Binding-site contacts:
Ligand atom C3 contacts residue ASN295 of chain 1.B at 3.8 Å.
Ligand atom N2 contacts residue ASN295 of chain 1.B at 3.3 Å (h-bond).
Ligand atom C8 contacts residue ASN295 of chain 1.B at 4.2 Å.
Ligand atom C6 contacts residue ARG570 of chain 1.B at 4.3 Å.
Ligand atom O7 contacts residue ASN295 of chain 1.B at 3.8 Å.
Ligand atom O6 contacts residue ARG570 of chain 1.B at 3.6 Å.
Ligand atom O3 contacts residue ASN295 of chain 1.B at 4.3 Å.
Ligand atom C8 contacts residue ARG291 of chain 1.B at 4.3 Å.
Ligand atom C1 contacts residue ILE293 of chain 1.B at 3.7 Å (hydrophobic).
Ligand atom O5 contacts residue ILE293 of chain 1.B at 3.7 Å.
Ligand atom C7 contacts residue ASN295 of chain 1.B at 3.6 Å.
Ligand atom C4 contacts residue ASN295 of chain 1.B at 4.2 Å.
Ligand atom C5 contacts residue ILE293 of chain 1.B at 4.2 Å (hydrophobic).
Ligand atom O5 contacts residue ASN295 of chain 1.B at 2.4 Å (h-bond).
Ligand atom C8 contacts residue TYR296 of chain 1.B at 3.7 Å (hydrophobic).
Ligand atom C1 contacts residue ASN295 of chain 1.B at 1.7 Å.
Ligand atom C2 contacts residue ASN295 of chain 1.B at 2.5 Å.
Ligand atom O7 contacts residue SER323 of chain 1.B at 4.4 Å.
Ligand atom C5 contacts residue ASN295 of chain 1.B at 3.7 Å.

This protein binds this small molecule.
Small molecule (SMILES): CC(=O)N[C@@H]1[C@@H](O)[C@H](O)[C@@H](CO)O[C@H]1O

Sequence of chain 1.B:
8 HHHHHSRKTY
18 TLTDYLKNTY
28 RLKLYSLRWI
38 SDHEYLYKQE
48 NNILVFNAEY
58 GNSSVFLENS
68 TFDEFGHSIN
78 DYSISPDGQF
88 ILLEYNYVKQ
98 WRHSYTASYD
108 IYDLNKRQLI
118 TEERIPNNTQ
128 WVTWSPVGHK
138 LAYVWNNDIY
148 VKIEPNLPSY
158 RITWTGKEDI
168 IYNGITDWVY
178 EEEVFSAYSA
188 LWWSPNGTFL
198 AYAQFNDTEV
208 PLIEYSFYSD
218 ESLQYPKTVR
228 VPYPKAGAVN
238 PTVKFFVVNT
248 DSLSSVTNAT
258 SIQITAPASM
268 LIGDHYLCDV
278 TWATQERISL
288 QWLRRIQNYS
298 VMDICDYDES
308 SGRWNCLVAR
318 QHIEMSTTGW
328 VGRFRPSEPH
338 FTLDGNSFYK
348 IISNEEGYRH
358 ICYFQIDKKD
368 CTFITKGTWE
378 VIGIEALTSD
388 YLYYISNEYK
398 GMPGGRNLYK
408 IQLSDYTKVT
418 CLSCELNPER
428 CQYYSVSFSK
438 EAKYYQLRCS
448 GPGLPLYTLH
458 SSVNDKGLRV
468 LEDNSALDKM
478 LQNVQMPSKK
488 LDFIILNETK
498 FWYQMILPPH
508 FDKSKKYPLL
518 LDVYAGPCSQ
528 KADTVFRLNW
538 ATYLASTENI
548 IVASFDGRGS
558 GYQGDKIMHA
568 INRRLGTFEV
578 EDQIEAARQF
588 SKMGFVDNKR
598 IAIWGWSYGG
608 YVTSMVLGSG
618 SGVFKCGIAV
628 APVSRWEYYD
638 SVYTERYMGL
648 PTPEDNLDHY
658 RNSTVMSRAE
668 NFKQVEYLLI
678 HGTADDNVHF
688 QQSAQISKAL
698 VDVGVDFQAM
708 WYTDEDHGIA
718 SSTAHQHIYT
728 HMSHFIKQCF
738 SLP